This small molecule binds to this protein.
Small molecule (SMILES): COc1ccc2c(c1)c(C(=O)Nc1cc(C(=O)O)cc(-c3cnn(C)c3)c1F)cn2C(C)=O

Sequence of chain 1.A:
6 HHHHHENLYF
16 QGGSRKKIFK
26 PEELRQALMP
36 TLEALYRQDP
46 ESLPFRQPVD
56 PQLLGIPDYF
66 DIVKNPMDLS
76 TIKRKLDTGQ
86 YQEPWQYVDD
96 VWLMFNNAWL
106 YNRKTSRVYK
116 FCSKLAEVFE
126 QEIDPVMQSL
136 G

Binding-site contacts:
Ligand atom FAS contacts residue PRO49 of chain 1.A at 3.3 Å.
Ligand atom CAB contacts residue ILE61 of chain 1.A at 3.7 Å (hydrophobic).
Ligand atom OAV contacts residue LEU58 of chain 1.A at 3.4 Å.
Ligand atom CAN contacts residue LEU48 of chain 1.A at 3.8 Å (hydrophobic).
Ligand atom CAN contacts residue PRO49 of chain 1.A at 3.8 Å (hydrophobic).
Ligand atom CAI contacts residue VAL113 of chain 1.A at 3.9 Å (hydrophobic).
Ligand atom CAQ contacts residue GLN52 of chain 1.A at 3.6 Å.
Ligand atom OAU contacts residue LEU58 of chain 1.A at 3.8 Å.
Ligand atom CAT contacts residue LEU58 of chain 1.A at 3.8 Å (hydrophobic).
Ligand atom CAI contacts residue LEU59 of chain 1.A at 3.7 Å (hydrophobic).
Ligand atom CAE contacts residue LEU59 of chain 1.A at 3.7 Å (hydrophobic).
Ligand atom NAL contacts residue GLN52 of chain 1.A at 3.9 Å.
Ligand atom NAY contacts residue LEU48 of chain 1.A at 3.6 Å.
Ligand atom CBD contacts residue PHE50 of chain 1.A at 3.9 Å (hydrophobic).
Ligand atom OBE contacts residue VAL113 of chain 1.A at 3.8 Å.
Ligand atom OBF contacts residue ILE61 of chain 1.A at 3.8 Å.
Ligand atom CAO contacts residue LEU48 of chain 1.A at 3.9 Å (hydrophobic).
Ligand atom CAH contacts residue PRO49 of chain 1.A at 3.4 Å (hydrophobic).
Ligand atom CAC contacts residue ASN107 of chain 1.A at 3.3 Å.
Ligand atom NAL contacts residue PRO49 of chain 1.A at 3.6 Å.
Ligand atom CAT contacts residue GLN52 of chain 1.A at 3.9 Å.
Ligand atom NAG contacts residue VAL113 of chain 1.A at 3.9 Å.
Ligand atom OAK contacts residue LEU59 of chain 1.A at 3.6 Å.
Ligand atom CBG contacts residue LEU59 of chain 1.A at 3.5 Å (hydrophobic).
Ligand atom CAR contacts residue GLN52 of chain 1.A at 3.3 Å.
Ligand atom CBD contacts residue PRO49 of chain 1.A at 3.5 Å (hydrophobic).
Ligand atom CAD contacts residue VAL113 of chain 1.A at 3.9 Å (hydrophobic).
Ligand atom CAE contacts residue VAL113 of chain 1.A at 3.9 Å (hydrophobic).
Ligand atom CBC contacts residue VAL113 of chain 1.A at 3.7 Å (hydrophobic).
Ligand atom NAG contacts residue VAL54 of chain 1.A at 3.9 Å.
Ligand atom CBD contacts residue VAL54 of chain 1.A at 3.6 Å (hydrophobic).
Ligand atom CBC contacts residue VAL54 of chain 1.A at 3.5 Å (hydrophobic).
Ligand atom CAB contacts residue ASN107 of chain 1.A at 3.3 Å.
Ligand atom OAV contacts residue GLN52 of chain 1.A at 3.4 Å.
Ligand atom CAM contacts residue GLN52 of chain 1.A at 3.5 Å.
Ligand atom CAF contacts residue LEU59 of chain 1.A at 3.9 Å (hydrophobic).
Ligand atom OBE contacts residue ASN107 of chain 1.A at 3.2 Å (h-bond).
Ligand atom CAM contacts residue PRO49 of chain 1.A at 3.9 Å (hydrophobic).
Ligand atom FAS contacts residue LEU48 of chain 1.A at 3.8 Å.
Ligand atom CAJ contacts residue LEU59 of chain 1.A at 3.8 Å (hydrophobic).